Sequence of chain 1.A:
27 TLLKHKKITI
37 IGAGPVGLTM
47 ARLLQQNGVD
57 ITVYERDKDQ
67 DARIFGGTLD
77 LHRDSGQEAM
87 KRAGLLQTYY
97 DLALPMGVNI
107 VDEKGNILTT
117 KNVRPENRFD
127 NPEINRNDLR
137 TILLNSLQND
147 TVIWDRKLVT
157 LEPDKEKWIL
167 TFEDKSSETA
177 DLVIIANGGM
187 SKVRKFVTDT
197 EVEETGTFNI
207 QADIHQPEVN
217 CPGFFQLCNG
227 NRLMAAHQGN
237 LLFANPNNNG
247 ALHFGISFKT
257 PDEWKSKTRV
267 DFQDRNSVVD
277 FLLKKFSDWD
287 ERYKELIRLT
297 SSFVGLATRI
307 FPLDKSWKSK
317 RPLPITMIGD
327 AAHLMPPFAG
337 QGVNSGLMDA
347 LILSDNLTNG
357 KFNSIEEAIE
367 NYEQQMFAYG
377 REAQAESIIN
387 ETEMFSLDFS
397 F

Binding-site contacts:
Ligand atom O10 contacts residue GLY336 of chain 1.A at 3.3 Å.
Ligand atom O21 contacts residue GLY251 of chain 1.A at 3.1 Å (h-bond).
Ligand atom C42 contacts residue FAD1 of chain 1.D at 3.1 Å.
Ligand atom C21 contacts residue PHE239 of chain 1.A at 3.4 Å (hydrophobic).
Ligand atom C10 contacts residue ALA335 of chain 1.A at 3.7 Å (hydrophobic).
Ligand atom C12 contacts residue FAD1 of chain 1.D at 3.4 Å.
Ligand atom C41 contacts residue PRO333 of chain 1.A at 3.6 Å (hydrophobic).
Ligand atom O21 contacts residue PHE239 of chain 1.A at 3.6 Å (h-bond).
Ligand atom O12 contacts residue FAD1 of chain 1.D at 2.6 Å (h-bond).
Ligand atom O21 contacts residue HIS249 of chain 1.A at 3.5 Å.
Ligand atom C9 contacts residue ALA335 of chain 1.A at 3.5 Å (hydrophobic).
Ligand atom C62 contacts residue PHE239 of chain 1.A at 3.8 Å (hydrophobic).
Ligand atom C4 contacts residue PHE239 of chain 1.A at 3.5 Å (hydrophobic).
Ligand atom C7 contacts residue PHE334 of chain 1.A at 2.9 Å (hydrophobic).
Ligand atom C43 contacts residue ASN205 of chain 1.A at 3.8 Å.
Ligand atom C10 contacts residue GLY336 of chain 1.A at 3.5 Å.
Ligand atom O12 contacts residue ARG228 of chain 1.A at 3.4 Å (salt-bridge).
Ligand atom C6 contacts residue PHE334 of chain 1.A at 3.8 Å (hydrophobic).
Ligand atom C42 contacts residue PRO333 of chain 1.A at 3.6 Å (hydrophobic).
Ligand atom C8 contacts residue ALA335 of chain 1.A at 3.7 Å (hydrophobic).
Ligand atom O3 contacts residue GLY251 of chain 1.A at 3.8 Å.
Ligand atom C43 contacts residue PHE239 of chain 1.A at 3.7 Å (hydrophobic).
Ligand atom O3 contacts residue GLN207 of chain 1.A at 3.1 Å (h-bond).
Ligand atom N21 contacts residue HIS249 of chain 1.A at 3.8 Å.
Ligand atom C43 contacts residue SER253 of chain 1.A at 3.0 Å.
Ligand atom C62 contacts residue MET390 of chain 1.A at 3.7 Å (hydrophobic).
Ligand atom O1 contacts residue ARG228 of chain 1.A at 3.4 Å (salt-bridge).
Ligand atom C62 contacts residue PHE334 of chain 1.A at 3.5 Å (hydrophobic).
Ligand atom C1A contacts residue GLY336 of chain 1.A at 3.7 Å.
Ligand atom C61 contacts residue PHE334 of chain 1.A at 3.5 Å (hydrophobic).
Ligand atom C5 contacts residue PHE239 of chain 1.A at 3.4 Å (hydrophobic).
Ligand atom O21 contacts residue GLN207 of chain 1.A at 3.7 Å.
Ligand atom C3 contacts residue PHE239 of chain 1.A at 3.7 Å (hydrophobic).
Ligand atom O21 contacts residue PHE250 of chain 1.A at 3.5 Å.
Ligand atom C43 contacts residue PHE334 of chain 1.A at 3.8 Å (hydrophobic).
Ligand atom O1C contacts residue FAD1 of chain 1.D at 2.9 Å (h-bond).
Ligand atom N4 contacts residue PRO333 of chain 1.A at 3.6 Å.
Ligand atom C2 contacts residue PHE239 of chain 1.A at 3.4 Å (hydrophobic).
Ligand atom C8 contacts residue PHE334 of chain 1.A at 3.6 Å (hydrophobic).
Ligand atom O11 contacts residue FAD1 of chain 1.D at 3.8 Å.

This small molecule binds to this protein.
Small molecule (SMILES): Cc1c2c(c(O)c3c(O)cccc13)C(=O)[C@]1(O)C(=O)C(C(N)=O)=C(O)[C@@H](N(C)C)[C@@H]1C2